The protein below binds the small molecule below.
Small molecule (SMILES): Nc1nc2c(ncn2COC(CO)CO)c(=O)[nH]1

Sequence of chain 6.A:
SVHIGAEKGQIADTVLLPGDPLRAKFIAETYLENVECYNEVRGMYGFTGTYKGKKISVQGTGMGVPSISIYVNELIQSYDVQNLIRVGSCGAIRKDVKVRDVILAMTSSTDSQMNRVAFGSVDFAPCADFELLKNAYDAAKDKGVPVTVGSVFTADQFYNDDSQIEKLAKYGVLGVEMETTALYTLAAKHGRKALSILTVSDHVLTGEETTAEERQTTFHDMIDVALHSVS

Sequence of chain 2.A:
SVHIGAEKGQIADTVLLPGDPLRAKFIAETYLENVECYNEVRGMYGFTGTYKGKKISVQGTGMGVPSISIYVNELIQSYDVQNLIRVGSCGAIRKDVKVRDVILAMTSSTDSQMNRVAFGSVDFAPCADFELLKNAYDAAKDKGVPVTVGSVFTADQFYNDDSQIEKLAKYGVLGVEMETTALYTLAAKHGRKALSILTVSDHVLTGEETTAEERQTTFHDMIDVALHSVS

Binding-site contacts:
Ligand atom C5 contacts residue VAL197 of chain 2.A at 3.5 Å (hydrophobic).
Ligand atom C2' contacts residue MET199 of chain 2.A at 3.9 Å (hydrophobic).
Ligand atom O6 contacts residue GLY112 of chain 2.A at 3.5 Å.
Ligand atom N3 contacts residue MET199 of chain 2.A at 3.8 Å.
Ligand atom O3' contacts residue HIS24 of chain 6.A at 2.7 Å (h-bond).
Ligand atom N2 contacts residue PHE179 of chain 2.A at 3.6 Å.
Ligand atom C2 contacts residue VAL197 of chain 2.A at 3.8 Å (hydrophobic).
Ligand atom N1 contacts residue VAL197 of chain 2.A at 3.6 Å.
Ligand atom C6 contacts residue VAL197 of chain 2.A at 3.8 Å (hydrophobic).
Ligand atom C8 contacts residue GLY112 of chain 2.A at 3.9 Å.
Ligand atom O6 contacts residue VAL225 of chain 2.A at 3.5 Å.
Ligand atom O4' contacts residue GLU200 of chain 2.A at 2.7 Å (salt-bridge).
Ligand atom C6 contacts residue PHE179 of chain 2.A at 3.9 Å (hydrophobic).
Ligand atom C5 contacts residue GLY112 of chain 2.A at 3.4 Å.
Ligand atom N3 contacts residue VAL197 of chain 2.A at 3.6 Å (h-bond).
Ligand atom O3' contacts residue ARG63 of chain 6.A at 3.6 Å.
Ligand atom C3' contacts residue MET84 of chain 2.A at 3.5 Å (hydrophobic).
Ligand atom C4' contacts residue GLU200 of chain 2.A at 3.3 Å.
Ligand atom N3 contacts residue GLU198 of chain 2.A at 3.7 Å.
Ligand atom C6 contacts residue GLY112 of chain 2.A at 3.8 Å.
Ligand atom C8 contacts residue CYS111 of chain 2.A at 3.5 Å (hydrophobic).
Ligand atom C3' contacts residue HIS24 of chain 6.A at 3.6 Å.
Ligand atom O6 contacts residue ASP223 of chain 2.A at 3.8 Å.
Ligand atom C4 contacts residue VAL197 of chain 2.A at 3.4 Å (hydrophobic).
Ligand atom N7 contacts residue SER222 of chain 2.A at 2.8 Å (h-bond).
Ligand atom O3' contacts residue PHE179 of chain 2.A at 3.5 Å.
Ligand atom N9 contacts residue SER110 of chain 2.A at 3.6 Å (h-bond).
Ligand atom N2 contacts residue MET199 of chain 2.A at 3.7 Å.
Ligand atom N7 contacts residue CYS111 of chain 2.A at 3.4 Å.
Ligand atom N3 contacts residue PHE179 of chain 2.A at 3.8 Å.
Ligand atom C8 contacts residue SER222 of chain 2.A at 3.5 Å.
Ligand atom N1 contacts residue PHE179 of chain 2.A at 3.8 Å.
Ligand atom N7 contacts residue GLY112 of chain 2.A at 3.2 Å (h-bond).
Ligand atom O4' contacts residue MET84 of chain 2.A at 3.8 Å.
Ligand atom N2 contacts residue VAL197 of chain 2.A at 3.6 Å.
Ligand atom C4' contacts residue MET199 of chain 2.A at 3.5 Å (hydrophobic).
Ligand atom C3' contacts residue ARG63 of chain 6.A at 3.7 Å.
Ligand atom C8 contacts residue SER110 of chain 2.A at 3.4 Å.
Ligand atom C2 contacts residue PHE179 of chain 2.A at 3.5 Å (hydrophobic).
Ligand atom C1' contacts residue SER110 of chain 2.A at 3.2 Å.